Sequence of chain 1.A:
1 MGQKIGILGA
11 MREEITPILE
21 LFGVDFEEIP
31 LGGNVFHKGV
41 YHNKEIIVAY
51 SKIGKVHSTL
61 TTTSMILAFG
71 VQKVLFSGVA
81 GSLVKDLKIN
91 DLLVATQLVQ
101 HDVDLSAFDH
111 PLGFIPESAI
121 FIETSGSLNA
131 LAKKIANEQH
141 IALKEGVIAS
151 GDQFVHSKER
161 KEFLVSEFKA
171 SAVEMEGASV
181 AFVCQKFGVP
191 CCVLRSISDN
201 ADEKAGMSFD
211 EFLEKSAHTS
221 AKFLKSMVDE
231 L

Binding-site contacts:
Ligand atom N7 contacts residue GLY81 of chain 1.A at 3.2 Å (h-bond).
Ligand atom C2 contacts residue PHE154 of chain 1.A at 3.8 Å (hydrophobic).
Ligand atom N6 contacts residue PHE154 of chain 1.A at 3.6 Å.
Ligand atom N3 contacts residue GLU174 of chain 1.A at 3.3 Å.
Ligand atom N9 contacts residue VAL79 of chain 1.A at 3.7 Å.
Ligand atom N1 contacts residue VAL173 of chain 1.A at 3.9 Å.
Ligand atom C4 contacts residue PHE154 of chain 1.A at 3.8 Å (hydrophobic).
Ligand atom N7 contacts residue ASP199 of chain 1.A at 2.7 Å (salt-bridge).
Ligand atom N9 contacts residue ALA80 of chain 1.A at 3.7 Å.
Ligand atom N6 contacts residue ALA201 of chain 1.A at 3.6 Å.
Ligand atom C2 contacts residue MET175 of chain 1.A at 3.7 Å (hydrophobic).
Ligand atom N3 contacts residue 2WP1 of chain 1.B at 3.6 Å.
Ligand atom N6 contacts residue ASP199 of chain 1.A at 3.0 Å (salt-bridge).
Ligand atom C5 contacts residue PHE154 of chain 1.A at 3.3 Å (hydrophobic).
Ligand atom C6 contacts residue VAL155 of chain 1.A at 3.9 Å (hydrophobic).
Ligand atom C4 contacts residue 2WP1 of chain 1.B at 3.8 Å.
Ligand atom C4 contacts residue GLU174 of chain 1.A at 3.9 Å.
Ligand atom N3 contacts residue VAL173 of chain 1.A at 3.8 Å.
Ligand atom C5 contacts residue ASP199 of chain 1.A at 3.9 Å.
Ligand atom C4 contacts residue VAL173 of chain 1.A at 3.7 Å (hydrophobic).
Ligand atom C8 contacts residue GLY81 of chain 1.A at 3.5 Å.
Ligand atom C2 contacts residue GLU174 of chain 1.A at 3.8 Å.
Ligand atom N7 contacts residue ALA80 of chain 1.A at 3.5 Å.
Ligand atom N7 contacts residue SER198 of chain 1.A at 3.8 Å.
Ligand atom N6 contacts residue VAL155 of chain 1.A at 2.9 Å (h-bond).
Ligand atom C2 contacts residue GLN153 of chain 1.A at 3.8 Å.
Ligand atom C8 contacts residue VAL79 of chain 1.A at 3.9 Å (hydrophobic).
Ligand atom C6 contacts residue PHE154 of chain 1.A at 3.4 Å (hydrophobic).
Ligand atom N1 contacts residue PHE154 of chain 1.A at 3.6 Å.
Ligand atom C8 contacts residue ASP199 of chain 1.A at 3.5 Å.
Ligand atom C2 contacts residue VAL155 of chain 1.A at 3.8 Å (hydrophobic).
Ligand atom C5 contacts residue VAL173 of chain 1.A at 3.8 Å (hydrophobic).
Ligand atom N3 contacts residue MET175 of chain 1.A at 3.5 Å.
Ligand atom N1 contacts residue VAL155 of chain 1.A at 3.0 Å (h-bond).
Ligand atom C5 contacts residue GLY81 of chain 1.A at 3.6 Å.
Ligand atom C8 contacts residue ALA80 of chain 1.A at 3.4 Å (hydrophobic).
Ligand atom C8 contacts residue SER198 of chain 1.A at 3.6 Å.
Ligand atom N9 contacts residue 2WP1 of chain 1.B at 3.2 Å.
Ligand atom N7 contacts residue PHE154 of chain 1.A at 3.5 Å.
Ligand atom N3 contacts residue PHE154 of chain 1.A at 4.0 Å.

A small-molecule ligand and the protein it binds are described below.
Small molecule (SMILES): Nc1ncnc2[nH]cnc12